Sequence of chain 3.A:
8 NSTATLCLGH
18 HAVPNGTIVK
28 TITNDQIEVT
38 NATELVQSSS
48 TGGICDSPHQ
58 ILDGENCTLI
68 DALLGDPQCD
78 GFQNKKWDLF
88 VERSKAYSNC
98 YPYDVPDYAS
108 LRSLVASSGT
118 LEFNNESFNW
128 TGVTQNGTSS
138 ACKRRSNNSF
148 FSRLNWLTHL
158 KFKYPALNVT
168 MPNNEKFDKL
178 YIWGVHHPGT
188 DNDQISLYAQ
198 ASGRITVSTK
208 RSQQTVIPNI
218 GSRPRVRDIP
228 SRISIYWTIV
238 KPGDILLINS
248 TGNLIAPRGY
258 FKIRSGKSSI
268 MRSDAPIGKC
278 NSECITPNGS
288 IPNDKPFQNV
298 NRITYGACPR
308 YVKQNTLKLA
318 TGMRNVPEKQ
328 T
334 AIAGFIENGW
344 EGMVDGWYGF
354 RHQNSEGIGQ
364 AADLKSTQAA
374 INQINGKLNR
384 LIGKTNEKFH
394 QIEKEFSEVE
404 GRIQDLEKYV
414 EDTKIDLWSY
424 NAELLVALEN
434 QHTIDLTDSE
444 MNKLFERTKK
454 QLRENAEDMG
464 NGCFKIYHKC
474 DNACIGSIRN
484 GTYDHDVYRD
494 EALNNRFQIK

Binding-site contacts:
Ligand atom O5 contacts residue ALA163 of chain 2.A at 4.0 Å.
Ligand atom O5 contacts residue ASN165 of chain 2.A at 3.7 Å.
Ligand atom O7 contacts residue SER247 of chain 2.A at 3.1 Å.
Ligand atom C5 contacts residue NAG1 of chain 2.B at 4.5 Å.
Ligand atom C7 contacts residue ARG201 of chain 2.A at 4.0 Å.
Ligand atom O7 contacts residue THR248 of chain 2.A at 3.2 Å (h-bond).
Ligand atom C5 contacts residue ALA163 of chain 2.A at 4.1 Å (hydrophobic).
Ligand atom C6 contacts residue ALA163 of chain 2.A at 4.1 Å (hydrophobic).
Ligand atom C2 contacts residue THR248 of chain 2.A at 4.3 Å.
Ligand atom C5 contacts residue ASN246 of chain 2.A at 3.6 Å.
Ligand atom C8 contacts residue ARG201 of chain 2.A at 3.3 Å.
Ligand atom C7 contacts residue THR248 of chain 2.A at 4.2 Å.
Ligand atom C2 contacts residue ALA163 of chain 2.A at 4.3 Å (hydrophobic).
Ligand atom O3 contacts residue ALA163 of chain 2.A at 4.4 Å.
Ligand atom O3 contacts residue THR248 of chain 2.A at 3.7 Å.
Ligand atom O7 contacts residue ASN246 of chain 2.A at 3.7 Å.
Ligand atom C4 contacts residue ALA163 of chain 2.A at 3.5 Å (hydrophobic).
Ligand atom C6 contacts residue ASN165 of chain 2.A at 4.3 Å.
Ligand atom C1 contacts residue ASN246 of chain 2.A at 1.5 Å.
Ligand atom C7 contacts residue SER247 of chain 2.A at 4.0 Å.
Ligand atom O6 contacts residue ASN165 of chain 2.A at 3.3 Å.
Ligand atom C1 contacts residue ALA163 of chain 2.A at 4.0 Å (hydrophobic).
Ligand atom C2 contacts residue ASN246 of chain 2.A at 2.5 Å.
Ligand atom O5 contacts residue ASN246 of chain 2.A at 2.4 Å (h-bond).
Ligand atom C8 contacts residue NAG1 of chain 2.B at 4.0 Å.
Ligand atom C3 contacts residue ALA163 of chain 2.A at 4.2 Å (hydrophobic).
Ligand atom C3 contacts residue ASN246 of chain 2.A at 3.8 Å.
Ligand atom C8 contacts residue ASN246 of chain 2.A at 4.1 Å.
Ligand atom C1 contacts residue LEU164 of chain 2.A at 3.8 Å (hydrophobic).
Ligand atom O7 contacts residue ARG201 of chain 2.A at 3.7 Å.
Ligand atom C8 contacts residue ILE217 of chain 3.A at 4.0 Å (hydrophobic).
Ligand atom O6 contacts residue NAG1 of chain 2.B at 3.3 Å.
Ligand atom O4 contacts residue ALA163 of chain 2.A at 4.3 Å.
Ligand atom O7 contacts residue THR187 of chain 3.A at 4.3 Å.
Ligand atom C7 contacts residue ASN246 of chain 2.A at 3.6 Å.
Ligand atom O5 contacts residue LEU164 of chain 2.A at 3.6 Å.
Ligand atom N2 contacts residue ILE217 of chain 3.A at 4.4 Å.
Ligand atom N2 contacts residue ASN246 of chain 2.A at 2.9 Å (h-bond).
Ligand atom C6 contacts residue NAG1 of chain 2.B at 4.0 Å.
Ligand atom C4 contacts residue ASN246 of chain 2.A at 4.3 Å.

Sequence of chain 2.A:
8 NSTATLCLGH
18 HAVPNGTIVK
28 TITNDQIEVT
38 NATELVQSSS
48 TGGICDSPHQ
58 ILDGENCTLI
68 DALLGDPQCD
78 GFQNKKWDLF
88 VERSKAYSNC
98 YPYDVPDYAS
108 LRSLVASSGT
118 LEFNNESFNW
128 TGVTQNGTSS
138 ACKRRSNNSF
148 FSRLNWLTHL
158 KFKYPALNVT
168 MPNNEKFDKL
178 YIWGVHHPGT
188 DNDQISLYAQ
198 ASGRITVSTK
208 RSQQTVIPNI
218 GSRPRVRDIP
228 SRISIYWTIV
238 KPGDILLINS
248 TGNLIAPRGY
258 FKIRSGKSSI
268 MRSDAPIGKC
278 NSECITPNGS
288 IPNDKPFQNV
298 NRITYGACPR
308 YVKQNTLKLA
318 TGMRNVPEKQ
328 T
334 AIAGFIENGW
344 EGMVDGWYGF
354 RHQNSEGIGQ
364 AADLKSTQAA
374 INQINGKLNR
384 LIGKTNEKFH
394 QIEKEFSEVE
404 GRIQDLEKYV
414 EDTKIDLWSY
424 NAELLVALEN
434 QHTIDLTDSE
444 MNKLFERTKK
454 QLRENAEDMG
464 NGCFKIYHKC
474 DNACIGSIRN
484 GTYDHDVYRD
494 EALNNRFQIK

A protein and the small-molecule ligand that binds it are described below.
Small molecule (SMILES): CC(=O)N[C@H]1[C@H](O[C@H]2[C@H](O)[C@@H](NC(C)=O)CO[C@@H]2CO)O[C@H](CO)[C@@H](O)[C@@H]1O